A small-molecule ligand and the protein it binds are described below.
Small molecule (SMILES): [H]/N=C(\N)N[C@H]1C=C(C(=O)O)O[C@@H]([C@H](O)[C@H](O)CO)[C@@H]1NC(C)=O

Sequence of chain 1.A:
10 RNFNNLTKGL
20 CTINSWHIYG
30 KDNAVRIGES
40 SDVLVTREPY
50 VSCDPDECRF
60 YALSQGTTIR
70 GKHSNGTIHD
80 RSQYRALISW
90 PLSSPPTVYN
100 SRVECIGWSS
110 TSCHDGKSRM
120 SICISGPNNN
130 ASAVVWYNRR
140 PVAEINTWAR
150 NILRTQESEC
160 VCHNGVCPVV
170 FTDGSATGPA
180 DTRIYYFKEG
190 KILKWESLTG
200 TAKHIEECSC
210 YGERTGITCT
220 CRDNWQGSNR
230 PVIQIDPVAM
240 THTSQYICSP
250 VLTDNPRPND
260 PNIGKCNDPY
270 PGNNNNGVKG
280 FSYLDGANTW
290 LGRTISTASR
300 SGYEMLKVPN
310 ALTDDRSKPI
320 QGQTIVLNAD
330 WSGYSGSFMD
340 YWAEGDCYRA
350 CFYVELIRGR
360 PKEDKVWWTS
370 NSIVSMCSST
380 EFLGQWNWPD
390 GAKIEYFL

Binding-site contacts:
Ligand atom O10 contacts residue ARG80 of chain 1.A at 2.9 Å (salt-bridge).
Ligand atom NH2 contacts residue TRP107 of chain 1.A at 2.7 Å (h-bond).
Ligand atom O8 contacts residue GLU205 of chain 1.A at 2.3 Å (salt-bridge).
Ligand atom O9 contacts residue GLU205 of chain 1.A at 2.7 Å (salt-bridge).
Ligand atom C3 contacts residue GLU47 of chain 1.A at 3.3 Å.
Ligand atom C9 contacts residue GLU205 of chain 1.A at 3.5 Å.
Ligand atom C9 contacts residue ALA175 of chain 1.A at 3.6 Å (hydrophobic).
Ligand atom NH2 contacts residue ARG84 of chain 1.A at 3.3 Å (salt-bridge).
Ligand atom O1A contacts residue ARG221 of chain 1.A at 3.4 Å (salt-bridge).
Ligand atom O1A contacts residue TYR333 of chain 1.A at 3.3 Å (h-bond).
Ligand atom C11 contacts residue ARG153 of chain 1.A at 3.8 Å.
Ligand atom O1B contacts residue ARG46 of chain 1.A at 2.8 Å (salt-bridge).
Ligand atom O8 contacts residue ARG221 of chain 1.A at 3.6 Å.
Ligand atom NE contacts residue ASP79 of chain 1.A at 3.2 Å (salt-bridge).
Ligand atom NH1 contacts residue GLU156 of chain 1.A at 2.9 Å (salt-bridge).
Ligand atom O8 contacts residue GLU206 of chain 1.A at 3.7 Å.
Ligand atom C1 contacts residue TYR333 of chain 1.A at 3.2 Å (hydrophobic).
Ligand atom C3 contacts residue TYR333 of chain 1.A at 3.1 Å (hydrophobic).
Ligand atom CZ contacts residue GLU47 of chain 1.A at 3.7 Å.
Ligand atom O1A contacts residue ARG299 of chain 1.A at 2.5 Å (salt-bridge).
Ligand atom C3 contacts residue ASP79 of chain 1.A at 3.5 Å.
Ligand atom C4 contacts residue TYR333 of chain 1.A at 3.7 Å (hydrophobic).
Ligand atom C6 contacts residue GLU206 of chain 1.A at 3.5 Å.
Ligand atom O10 contacts residue ASP79 of chain 1.A at 3.6 Å.
Ligand atom O6 contacts residue TYR333 of chain 1.A at 3.2 Å (h-bond).
Ligand atom C4 contacts residue ASP79 of chain 1.A at 3.8 Å.
Ligand atom C8 contacts residue GLU205 of chain 1.A at 3.4 Å.
Ligand atom C11 contacts residue ILE151 of chain 1.A at 3.6 Å (hydrophobic).
Ligand atom C4 contacts residue GLU47 of chain 1.A at 3.8 Å.
Ligand atom C1 contacts residue ARG299 of chain 1.A at 3.4 Å.
Ligand atom O1B contacts residue ARG299 of chain 1.A at 2.8 Å (salt-bridge).
Ligand atom NH2 contacts residue GLU47 of chain 1.A at 3.8 Å.
Ligand atom NE contacts residue GLU47 of chain 1.A at 3.4 Å (salt-bridge).
Ligand atom CZ contacts residue TRP107 of chain 1.A at 3.4 Å (hydrophobic).
Ligand atom C6 contacts residue TYR333 of chain 1.A at 3.6 Å (hydrophobic).
Ligand atom C2 contacts residue TYR333 of chain 1.A at 2.8 Å (hydrophobic).
Ligand atom NH1 contacts residue TRP107 of chain 1.A at 3.2 Å (h-bond).
Ligand atom NH2 contacts residue ASP79 of chain 1.A at 2.9 Å (salt-bridge).
Ligand atom O9 contacts residue ARG153 of chain 1.A at 3.4 Å (salt-bridge).
Ligand atom O9 contacts residue ALA175 of chain 1.A at 3.2 Å.